Binding-site contacts:
Ligand atom N2 contacts residue ASN654 of chain 1.D at 2.9 Å (h-bond).
Ligand atom O7 contacts residue ASN654 of chain 1.D at 3.4 Å (h-bond).
Ligand atom C7 contacts residue ASN654 of chain 1.D at 3.4 Å.
Ligand atom C3 contacts residue ASN654 of chain 1.D at 3.8 Å.
Ligand atom O5 contacts residue ASN654 of chain 1.D at 2.4 Å (h-bond).
Ligand atom C5 contacts residue ASN654 of chain 1.D at 3.7 Å.
Ligand atom C2 contacts residue ASN654 of chain 1.D at 2.5 Å.
Ligand atom C1 contacts residue ASN654 of chain 1.D at 1.4 Å.
Ligand atom C4 contacts residue ASN654 of chain 1.D at 4.3 Å.

The protein below binds the small molecule below.
Small molecule (SMILES): CC(=O)N[C@@H]1[C@@H](O)[C@H](O)[C@@H](CO)O[C@H]1O

Sequence of chain 1.D:
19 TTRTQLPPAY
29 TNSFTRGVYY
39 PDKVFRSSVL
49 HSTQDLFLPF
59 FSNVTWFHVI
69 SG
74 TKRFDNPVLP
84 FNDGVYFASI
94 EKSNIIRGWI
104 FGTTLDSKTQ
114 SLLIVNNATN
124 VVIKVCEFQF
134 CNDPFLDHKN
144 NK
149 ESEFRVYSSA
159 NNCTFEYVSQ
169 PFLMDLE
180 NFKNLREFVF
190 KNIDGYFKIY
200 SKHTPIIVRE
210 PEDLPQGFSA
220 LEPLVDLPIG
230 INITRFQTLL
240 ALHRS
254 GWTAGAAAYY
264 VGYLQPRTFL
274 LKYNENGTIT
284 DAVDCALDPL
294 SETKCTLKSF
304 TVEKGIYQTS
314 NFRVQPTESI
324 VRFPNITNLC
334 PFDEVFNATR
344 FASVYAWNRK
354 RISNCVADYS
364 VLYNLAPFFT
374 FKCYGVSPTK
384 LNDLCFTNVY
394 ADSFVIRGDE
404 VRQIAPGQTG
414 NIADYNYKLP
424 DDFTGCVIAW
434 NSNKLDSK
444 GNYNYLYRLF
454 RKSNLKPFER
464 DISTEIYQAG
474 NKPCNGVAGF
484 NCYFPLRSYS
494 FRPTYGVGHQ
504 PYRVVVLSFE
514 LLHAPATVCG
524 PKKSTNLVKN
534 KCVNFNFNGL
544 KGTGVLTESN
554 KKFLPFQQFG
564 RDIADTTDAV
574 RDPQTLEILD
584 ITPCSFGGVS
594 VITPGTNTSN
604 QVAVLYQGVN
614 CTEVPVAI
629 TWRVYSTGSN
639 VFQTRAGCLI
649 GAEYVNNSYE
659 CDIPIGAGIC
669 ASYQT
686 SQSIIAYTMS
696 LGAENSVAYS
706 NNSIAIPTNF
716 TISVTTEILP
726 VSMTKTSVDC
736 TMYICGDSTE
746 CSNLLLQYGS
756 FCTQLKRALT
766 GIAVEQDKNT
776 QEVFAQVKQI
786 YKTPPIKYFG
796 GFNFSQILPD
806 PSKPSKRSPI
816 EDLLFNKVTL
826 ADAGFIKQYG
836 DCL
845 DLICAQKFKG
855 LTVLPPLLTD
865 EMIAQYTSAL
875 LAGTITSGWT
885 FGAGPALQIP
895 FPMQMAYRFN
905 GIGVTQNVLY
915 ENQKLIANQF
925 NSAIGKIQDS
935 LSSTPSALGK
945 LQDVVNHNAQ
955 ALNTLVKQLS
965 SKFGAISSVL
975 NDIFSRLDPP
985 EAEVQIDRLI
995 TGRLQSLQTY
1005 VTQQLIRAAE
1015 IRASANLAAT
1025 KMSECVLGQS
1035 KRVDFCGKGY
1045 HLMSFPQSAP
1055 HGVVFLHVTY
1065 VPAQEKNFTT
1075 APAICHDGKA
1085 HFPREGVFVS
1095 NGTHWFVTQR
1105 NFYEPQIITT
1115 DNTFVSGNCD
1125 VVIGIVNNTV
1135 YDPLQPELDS